The protein below binds the small molecule below.
Small molecule (SMILES): CC(=O)N[C@@H]1[C@@H](O)[C@H](O)[C@@H](CO)O[C@H]1O

Binding-site contacts:
Ligand atom C1 contacts residue GLN577 of chain 1.A at 4.5 Å.
Ligand atom C1 contacts residue ASN328 of chain 1.A at 1.4 Å.
Ligand atom C7 contacts residue ASN328 of chain 1.A at 3.0 Å.
Ligand atom O5 contacts residue ASN328 of chain 1.A at 2.4 Å (h-bond).
Ligand atom O7 contacts residue ASN328 of chain 1.A at 3.1 Å (h-bond).
Ligand atom C8 contacts residue ASN328 of chain 1.A at 3.3 Å.
Ligand atom C2 contacts residue ASN328 of chain 1.A at 2.5 Å.
Ligand atom C3 contacts residue ASN328 of chain 1.A at 3.8 Å.
Ligand atom C5 contacts residue ASN328 of chain 1.A at 3.6 Å.
Ligand atom N2 contacts residue ASN328 of chain 1.A at 2.8 Å (h-bond).
Ligand atom C4 contacts residue ASN328 of chain 1.A at 4.2 Å.

Sequence of chain 1.A:
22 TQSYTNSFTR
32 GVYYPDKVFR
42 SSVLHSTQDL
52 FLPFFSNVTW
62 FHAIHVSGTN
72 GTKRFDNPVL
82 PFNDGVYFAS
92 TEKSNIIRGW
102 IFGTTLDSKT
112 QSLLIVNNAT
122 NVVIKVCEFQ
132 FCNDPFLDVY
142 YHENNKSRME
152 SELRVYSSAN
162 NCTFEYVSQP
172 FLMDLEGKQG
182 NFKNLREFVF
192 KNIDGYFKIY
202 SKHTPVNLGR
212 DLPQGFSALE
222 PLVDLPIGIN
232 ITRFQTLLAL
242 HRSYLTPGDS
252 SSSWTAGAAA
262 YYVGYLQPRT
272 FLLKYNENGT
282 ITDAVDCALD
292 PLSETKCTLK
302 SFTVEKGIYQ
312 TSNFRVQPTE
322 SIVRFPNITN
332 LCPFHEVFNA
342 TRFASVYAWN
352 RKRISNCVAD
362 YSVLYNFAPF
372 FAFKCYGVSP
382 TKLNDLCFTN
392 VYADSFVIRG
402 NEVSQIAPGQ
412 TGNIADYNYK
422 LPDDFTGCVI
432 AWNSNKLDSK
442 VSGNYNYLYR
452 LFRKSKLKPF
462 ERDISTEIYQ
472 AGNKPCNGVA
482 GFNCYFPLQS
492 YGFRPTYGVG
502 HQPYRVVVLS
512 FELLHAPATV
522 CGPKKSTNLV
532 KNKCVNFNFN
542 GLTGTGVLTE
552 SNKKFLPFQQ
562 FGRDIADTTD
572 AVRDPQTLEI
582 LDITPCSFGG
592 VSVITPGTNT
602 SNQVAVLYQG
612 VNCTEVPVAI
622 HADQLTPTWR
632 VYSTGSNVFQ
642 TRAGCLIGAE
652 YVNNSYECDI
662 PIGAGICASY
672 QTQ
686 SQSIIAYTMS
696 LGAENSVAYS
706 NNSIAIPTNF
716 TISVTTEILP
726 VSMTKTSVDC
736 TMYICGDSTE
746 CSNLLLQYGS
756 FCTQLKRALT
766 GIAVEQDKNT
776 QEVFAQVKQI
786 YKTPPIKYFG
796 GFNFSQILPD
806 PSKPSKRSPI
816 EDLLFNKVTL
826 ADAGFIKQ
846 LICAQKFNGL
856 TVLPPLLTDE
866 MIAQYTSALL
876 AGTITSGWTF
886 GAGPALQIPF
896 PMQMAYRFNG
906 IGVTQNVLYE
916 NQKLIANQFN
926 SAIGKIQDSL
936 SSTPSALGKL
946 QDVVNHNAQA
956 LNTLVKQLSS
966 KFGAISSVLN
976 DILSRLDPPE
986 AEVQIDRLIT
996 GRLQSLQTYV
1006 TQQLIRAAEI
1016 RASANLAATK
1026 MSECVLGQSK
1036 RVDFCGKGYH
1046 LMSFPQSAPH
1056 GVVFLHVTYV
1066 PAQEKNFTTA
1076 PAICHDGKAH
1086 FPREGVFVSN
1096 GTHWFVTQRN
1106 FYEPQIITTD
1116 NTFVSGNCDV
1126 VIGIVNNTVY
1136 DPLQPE